Sequence of chain 1.B:
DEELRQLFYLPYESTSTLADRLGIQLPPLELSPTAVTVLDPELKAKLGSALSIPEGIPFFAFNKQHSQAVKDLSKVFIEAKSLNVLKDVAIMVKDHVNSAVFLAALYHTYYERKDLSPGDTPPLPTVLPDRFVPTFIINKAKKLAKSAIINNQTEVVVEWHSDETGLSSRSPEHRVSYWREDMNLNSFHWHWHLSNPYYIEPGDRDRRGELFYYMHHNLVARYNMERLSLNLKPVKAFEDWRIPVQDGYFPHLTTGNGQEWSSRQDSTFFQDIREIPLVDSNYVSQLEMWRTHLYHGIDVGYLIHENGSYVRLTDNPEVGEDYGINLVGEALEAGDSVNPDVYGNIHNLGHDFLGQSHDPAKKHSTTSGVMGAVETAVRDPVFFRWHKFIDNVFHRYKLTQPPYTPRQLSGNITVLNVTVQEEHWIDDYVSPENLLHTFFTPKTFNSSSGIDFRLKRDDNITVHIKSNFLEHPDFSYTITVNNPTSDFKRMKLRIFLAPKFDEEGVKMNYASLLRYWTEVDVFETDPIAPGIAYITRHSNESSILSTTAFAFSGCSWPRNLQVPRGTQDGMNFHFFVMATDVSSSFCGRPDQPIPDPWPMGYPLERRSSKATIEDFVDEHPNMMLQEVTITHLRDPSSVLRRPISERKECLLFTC

The protein below binds the small molecule below.
Small molecule (SMILES): CC(=O)N[C@H]1[C@H](O[C@H]2[C@H](O)[C@@H](NC(C)=O)CO[C@@H]2CO)O[C@H](CO)[C@@H](O)[C@@H]1O

Binding-site contacts:
Ligand atom O3 contacts residue LEU29 of chain 1.B at 3.9 Å.
Ligand atom C8 contacts residue HIS474 of chain 1.B at 4.2 Å.
Ligand atom O6 contacts residue SER459 of chain 1.B at 3.3 Å.
Ligand atom C3 contacts residue ASN456 of chain 1.B at 3.7 Å.
Ligand atom N2 contacts residue LEU29 of chain 1.B at 3.7 Å.
Ligand atom C7 contacts residue LEU29 of chain 1.B at 4.0 Å (hydrophobic).
Ligand atom C7 contacts residue ARG28 of chain 1.B at 3.5 Å.
Ligand atom O5 contacts residue SER458 of chain 1.B at 4.1 Å.
Ligand atom C5 contacts residue ASN456 of chain 1.B at 3.7 Å.
Ligand atom C1 contacts residue SER458 of chain 1.B at 4.1 Å.
Ligand atom C2 contacts residue THR472 of chain 1.B at 3.9 Å.
Ligand atom O7 contacts residue EDO1 of chain 1.AA at 3.4 Å.
Ligand atom C7 contacts residue THR472 of chain 1.B at 4.2 Å.
Ligand atom C8 contacts residue LEU17 of chain 1.B at 4.2 Å (hydrophobic).
Ligand atom C8 contacts residue LEU29 of chain 1.B at 3.6 Å (hydrophobic).
Ligand atom O5 contacts residue ASN456 of chain 1.B at 2.4 Å (h-bond).
Ligand atom C3 contacts residue LEU29 of chain 1.B at 4.3 Å (hydrophobic).
Ligand atom C8 contacts residue GLU165 of chain 1.B at 3.6 Å.
Ligand atom N2 contacts residue THR472 of chain 1.B at 3.2 Å (h-bond).
Ligand atom C3 contacts residue THR472 of chain 1.B at 3.9 Å.
Ligand atom O6 contacts residue SER458 of chain 1.B at 4.0 Å.
Ligand atom O7 contacts residue ASN456 of chain 1.B at 3.5 Å (h-bond).
Ligand atom O3 contacts residue ARG28 of chain 1.B at 3.1 Å (salt-bridge).
Ligand atom C3 contacts residue ARG28 of chain 1.B at 4.3 Å.
Ligand atom O5 contacts residue SER459 of chain 1.B at 4.1 Å.
Ligand atom C7 contacts residue ASN456 of chain 1.B at 3.3 Å.
Ligand atom C1 contacts residue ASN456 of chain 1.B at 1.4 Å.
Ligand atom C8 contacts residue THR472 of chain 1.B at 4.3 Å.
Ligand atom N2 contacts residue ASN456 of chain 1.B at 2.8 Å (h-bond).
Ligand atom O7 contacts residue ARG28 of chain 1.B at 2.6 Å (salt-bridge).
Ligand atom C7 contacts residue EDO1 of chain 1.AA at 4.2 Å.
Ligand atom C2 contacts residue ASN456 of chain 1.B at 2.4 Å.
Ligand atom C6 contacts residue SER459 of chain 1.B at 4.0 Å.
Ligand atom C1 contacts residue THR472 of chain 1.B at 3.8 Å.
Ligand atom C2 contacts residue ARG28 of chain 1.B at 4.0 Å.
Ligand atom C5 contacts residue SER459 of chain 1.B at 4.3 Å.
Ligand atom C8 contacts residue ARG28 of chain 1.B at 3.7 Å.
Ligand atom O6 contacts residue TYR16 of chain 1.B at 4.3 Å.
Ligand atom N2 contacts residue ARG28 of chain 1.B at 4.2 Å.
Ligand atom C4 contacts residue ASN456 of chain 1.B at 4.2 Å.